Binding-site contacts:
Ligand atom O7 contacts residue ASN471 of chain 1.D at 4.1 Å.
Ligand atom C2 contacts residue ASN471 of chain 1.D at 2.5 Å.
Ligand atom C3 contacts residue ASN471 of chain 1.D at 3.8 Å.
Ligand atom C4 contacts residue ASN471 of chain 1.D at 4.2 Å.
Ligand atom O5 contacts residue ASN471 of chain 1.D at 2.4 Å (h-bond).
Ligand atom C5 contacts residue ASN471 of chain 1.D at 3.7 Å.
Ligand atom C7 contacts residue ASN471 of chain 1.D at 3.7 Å.
Ligand atom C1 contacts residue ASN471 of chain 1.D at 1.4 Å.
Ligand atom N2 contacts residue ASN471 of chain 1.D at 2.9 Å (h-bond).
Ligand atom C8 contacts residue ASN471 of chain 1.D at 4.3 Å.

A protein and the small-molecule ligand that binds it are described below.
Small molecule (SMILES): CC(=O)N[C@@H]1[C@@H](O)[C@H](O)[C@@H](CO)O[C@H]1O

Sequence of chain 1.D:
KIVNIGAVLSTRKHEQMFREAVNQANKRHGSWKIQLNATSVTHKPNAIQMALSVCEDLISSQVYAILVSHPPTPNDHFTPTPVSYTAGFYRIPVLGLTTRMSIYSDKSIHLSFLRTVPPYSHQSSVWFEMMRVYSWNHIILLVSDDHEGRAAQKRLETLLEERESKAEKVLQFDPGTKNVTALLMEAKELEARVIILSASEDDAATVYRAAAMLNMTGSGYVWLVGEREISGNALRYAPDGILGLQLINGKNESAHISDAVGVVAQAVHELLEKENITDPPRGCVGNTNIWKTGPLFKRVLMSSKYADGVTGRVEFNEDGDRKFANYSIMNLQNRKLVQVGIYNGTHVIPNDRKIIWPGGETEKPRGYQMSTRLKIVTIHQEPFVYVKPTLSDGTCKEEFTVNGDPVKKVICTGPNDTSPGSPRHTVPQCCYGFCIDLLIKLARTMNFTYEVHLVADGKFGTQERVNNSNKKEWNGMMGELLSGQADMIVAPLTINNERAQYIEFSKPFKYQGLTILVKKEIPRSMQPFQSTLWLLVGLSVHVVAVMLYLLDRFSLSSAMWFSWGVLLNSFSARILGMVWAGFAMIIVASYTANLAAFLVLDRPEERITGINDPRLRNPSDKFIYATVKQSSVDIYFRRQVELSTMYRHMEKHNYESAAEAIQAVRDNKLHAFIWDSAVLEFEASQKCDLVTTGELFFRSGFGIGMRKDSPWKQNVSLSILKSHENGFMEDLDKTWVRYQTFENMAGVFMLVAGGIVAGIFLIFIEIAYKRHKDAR